Binding-site contacts:
Ligand atom O5 contacts residue ASN298 of chain 1.B at 2.4 Å (h-bond).
Ligand atom C3 contacts residue ASN298 of chain 1.B at 3.8 Å.
Ligand atom C1 contacts residue ASN298 of chain 1.B at 1.4 Å.
Ligand atom C8 contacts residue ASN298 of chain 1.B at 3.5 Å.
Ligand atom C7 contacts residue THR109 of chain 1.B at 4.3 Å.
Ligand atom C5 contacts residue ASN298 of chain 1.B at 3.7 Å.
Ligand atom C7 contacts residue ASN298 of chain 1.B at 3.5 Å.
Ligand atom O7 contacts residue THR109 of chain 1.B at 3.9 Å.
Ligand atom C8 contacts residue PHE107 of chain 1.B at 4.0 Å (hydrophobic).
Ligand atom C4 contacts residue ASN298 of chain 1.B at 4.2 Å.
Ligand atom N2 contacts residue ASN298 of chain 1.B at 2.9 Å (h-bond).
Ligand atom C5 contacts residue PHE107 of chain 1.B at 3.4 Å (hydrophobic).
Ligand atom O4 contacts residue PHE107 of chain 1.B at 4.5 Å.
Ligand atom O7 contacts residue ASN298 of chain 1.B at 4.4 Å.
Ligand atom C2 contacts residue ASN298 of chain 1.B at 2.4 Å.
Ligand atom C6 contacts residue PHE107 of chain 1.B at 3.3 Å (hydrophobic).
Ligand atom O5 contacts residue PHE107 of chain 1.B at 4.0 Å.
Ligand atom C1 contacts residue PHE107 of chain 1.B at 4.3 Å (hydrophobic).
Ligand atom O5 contacts residue GLU188 of chain 1.B at 4.1 Å.
Ligand atom C8 contacts residue THR109 of chain 1.B at 4.2 Å.

Sequence of chain 1.B:
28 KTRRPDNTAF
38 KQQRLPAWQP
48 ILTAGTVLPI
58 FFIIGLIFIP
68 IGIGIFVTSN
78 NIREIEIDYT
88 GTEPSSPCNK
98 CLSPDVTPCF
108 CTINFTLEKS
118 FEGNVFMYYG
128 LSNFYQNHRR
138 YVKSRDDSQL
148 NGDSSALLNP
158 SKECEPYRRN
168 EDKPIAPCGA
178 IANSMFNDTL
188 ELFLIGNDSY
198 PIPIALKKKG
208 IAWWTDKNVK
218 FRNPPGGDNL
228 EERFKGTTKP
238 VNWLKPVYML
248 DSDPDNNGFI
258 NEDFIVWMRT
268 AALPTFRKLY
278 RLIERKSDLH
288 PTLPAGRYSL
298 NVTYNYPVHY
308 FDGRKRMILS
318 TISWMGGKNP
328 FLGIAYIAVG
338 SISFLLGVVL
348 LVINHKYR

A small-molecule ligand and the protein it binds are described below.
Small molecule (SMILES): CC(=O)N[C@@H]1[C@@H](O)[C@H](O)[C@@H](CO)O[C@H]1O